This small molecule binds to this protein.
Small molecule (SMILES): CCOC(=O)[C@@H](Cc1ccc2ccc(C(N)N)cc2c1)c1ccc(O[C@H]2CCNC2)cc1

Sequence of chain 1.B:
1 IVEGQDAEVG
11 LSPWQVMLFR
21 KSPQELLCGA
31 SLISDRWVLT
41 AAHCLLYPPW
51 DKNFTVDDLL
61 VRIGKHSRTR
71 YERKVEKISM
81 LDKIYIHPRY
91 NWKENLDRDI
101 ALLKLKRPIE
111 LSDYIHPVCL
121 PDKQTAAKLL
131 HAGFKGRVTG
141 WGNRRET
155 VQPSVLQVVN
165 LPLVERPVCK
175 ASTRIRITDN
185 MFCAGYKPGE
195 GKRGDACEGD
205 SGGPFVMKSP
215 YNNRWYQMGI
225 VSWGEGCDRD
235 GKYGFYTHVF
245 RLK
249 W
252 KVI

Binding-site contacts:
Ligand atom CA6 contacts residue HIS43 of chain 1.B at 3.6 Å.
Ligand atom NZ2 contacts residue CYS201 of chain 1.B at 3.9 Å.
Ligand atom C16 contacts residue GLU202 of chain 1.B at 3.9 Å.
Ligand atom CA2 contacts residue GLY228 of chain 1.B at 3.7 Å.
Ligand atom NZ1 contacts residue TRP227 of chain 1.B at 3.6 Å.
Ligand atom C13 contacts residue GLU202 of chain 1.B at 3.7 Å.
Ligand atom C14 contacts residue GLY228 of chain 1.B at 3.4 Å.
Ligand atom C18 contacts residue TRP227 of chain 1.B at 3.9 Å (hydrophobic).
Ligand atom NZ1 contacts residue ALA200 of chain 1.B at 3.5 Å (h-bond).
Ligand atom C1A contacts residue GLU202 of chain 1.B at 3.8 Å.
Ligand atom CZ contacts residue ALA200 of chain 1.B at 3.3 Å (hydrophobic).
Ligand atom NZ2 contacts residue CYS231 of chain 1.B at 3.6 Å (h-bond).
Ligand atom C11 contacts residue CYS201 of chain 1.B at 3.9 Å (hydrophobic).
Ligand atom CA5 contacts residue TYR47 of chain 1.B at 3.7 Å (hydrophobic).
Ligand atom C12 contacts residue GLY228 of chain 1.B at 3.6 Å.
Ligand atom C1A contacts residue VAL225 of chain 1.B at 3.9 Å (hydrophobic).
Ligand atom NZ1 contacts residue ASP199 of chain 1.B at 3.2 Å (salt-bridge).
Ligand atom C13 contacts residue GLY228 of chain 1.B at 3.8 Å.
Ligand atom C12 contacts residue GLY230 of chain 1.B at 3.5 Å.
Ligand atom NZ1 contacts residue GLY238 of chain 1.B at 3.7 Å.
Ligand atom C11 contacts residue TRP227 of chain 1.B at 3.8 Å (hydrophobic).
Ligand atom C17 contacts residue SER205 of chain 1.B at 3.7 Å.
Ligand atom C17 contacts residue SER226 of chain 1.B at 3.6 Å.
Ligand atom CZ contacts residue GLY230 of chain 1.B at 3.9 Å.
Ligand atom C15 contacts residue GLU202 of chain 1.B at 3.7 Å.
Ligand atom C1A contacts residue TRP227 of chain 1.B at 3.9 Å (hydrophobic).
Ligand atom C18 contacts residue SER226 of chain 1.B at 3.7 Å.
Ligand atom C18 contacts residue GLU202 of chain 1.B at 3.9 Å.
Ligand atom C19 contacts residue SER226 of chain 1.B at 3.4 Å.
Ligand atom NZ2 contacts residue ALA200 of chain 1.B at 3.0 Å (h-bond).
Ligand atom C1A contacts residue CYS201 of chain 1.B at 3.8 Å (hydrophobic).
Ligand atom OA3 contacts residue TRP227 of chain 1.B at 3.6 Å.
Ligand atom C14 contacts residue GLU202 of chain 1.B at 3.6 Å.
Ligand atom NZ2 contacts residue GLY230 of chain 1.B at 2.9 Å (h-bond).
Ligand atom CZ contacts residue ASP199 of chain 1.B at 3.7 Å.
Ligand atom CA1 contacts residue GLU202 of chain 1.B at 3.8 Å.
Ligand atom C12 contacts residue TRP227 of chain 1.B at 3.8 Å (hydrophobic).
Ligand atom NZ2 contacts residue ASP199 of chain 1.B at 2.8 Å (salt-bridge).
Ligand atom C19 contacts residue SER205 of chain 1.B at 3.5 Å.
Ligand atom C19 contacts residue GLU202 of chain 1.B at 3.8 Å.